This protein binds this small molecule.
Small molecule (SMILES): CC(=O)N[C@H]1[C@H](O[C@H]2[C@H](O)[C@@H](NC(C)=O)CO[C@@H]2CO)O[C@H](CO)[C@@H](O[C@@H]2O[C@H](CO[C@H]3O[C@H](CO)[C@@H](O)[C@H](O)[C@@H]3O)[C@@H](O)[C@H](O[C@H]3O[C@H](CO)[C@@H](O)[C@H](O)[C@@H]3O)[C@@H]2O)[C@@H]1O

Binding-site contacts:
Ligand atom C5 contacts residue ASN232 of chain 1.A at 3.7 Å.
Ligand atom C1 contacts residue NAG1 of chain 1.VA at 4.3 Å.
Ligand atom C2 contacts residue ASN232 of chain 1.A at 2.5 Å.
Ligand atom C5 contacts residue VAL414 of chain 1.A at 3.4 Å (hydrophobic).
Ligand atom C8 contacts residue LEU231 of chain 1.A at 3.8 Å (hydrophobic).
Ligand atom C1 contacts residue SER415 of chain 1.A at 3.8 Å.
Ligand atom C6 contacts residue NAG1 of chain 1.VA at 3.7 Å.
Ligand atom N2 contacts residue ASN232 of chain 1.A at 3.0 Å (h-bond).
Ligand atom C3 contacts residue VAL414 of chain 1.A at 3.4 Å (hydrophobic).
Ligand atom C2 contacts residue SER415 of chain 1.A at 4.5 Å.
Ligand atom C1 contacts residue ASN232 of chain 1.A at 1.4 Å.
Ligand atom C6 contacts residue GLY348 of chain 1.A at 4.3 Å.
Ligand atom O3 contacts residue CYS413 of chain 1.A at 4.0 Å.
Ligand atom O7 contacts residue ASN232 of chain 1.A at 3.6 Å (h-bond).
Ligand atom O5 contacts residue NAG1 of chain 1.VA at 3.5 Å.
Ligand atom C8 contacts residue VAL414 of chain 1.A at 4.3 Å (hydrophobic).
Ligand atom O7 contacts residue VAL414 of chain 1.A at 3.0 Å (h-bond).
Ligand atom O4 contacts residue CYS413 of chain 1.A at 4.3 Å.
Ligand atom C8 contacts residue PHE345 of chain 1.A at 4.2 Å (hydrophobic).
Ligand atom O5 contacts residue ASN232 of chain 1.A at 2.3 Å (h-bond).
Ligand atom C7 contacts residue ASN232 of chain 1.A at 3.5 Å.
Ligand atom C8 contacts residue ASN346 of chain 1.A at 3.4 Å.
Ligand atom C7 contacts residue VAL414 of chain 1.A at 4.1 Å (hydrophobic).
Ligand atom C7 contacts residue ASN346 of chain 1.A at 4.2 Å.
Ligand atom C3 contacts residue CYS413 of chain 1.A at 4.4 Å (hydrophobic).
Ligand atom N2 contacts residue SER415 of chain 1.A at 3.9 Å.
Ligand atom C4 contacts residue ASN232 of chain 1.A at 4.2 Å.
Ligand atom O4 contacts residue VAL414 of chain 1.A at 3.6 Å.
Ligand atom C4 contacts residue VAL414 of chain 1.A at 3.7 Å (hydrophobic).
Ligand atom O7 contacts residue CYS413 of chain 1.A at 3.6 Å.
Ligand atom C5 contacts residue NAG1 of chain 1.VA at 3.8 Å.
Ligand atom C2 contacts residue VAL414 of chain 1.A at 4.1 Å (hydrophobic).
Ligand atom C3 contacts residue ASN232 of chain 1.A at 3.8 Å.
Ligand atom O7 contacts residue VAL224 of chain 1.A at 4.2 Å.
Ligand atom O7 contacts residue PRO182 of chain 1.A at 4.1 Å.
Ligand atom O6 contacts residue GLU181 of chain 1.A at 3.9 Å.
Ligand atom C1 contacts residue VAL414 of chain 1.A at 3.7 Å (hydrophobic).
Ligand atom O5 contacts residue VAL414 of chain 1.A at 4.0 Å.

Sequence of chain 1.A:
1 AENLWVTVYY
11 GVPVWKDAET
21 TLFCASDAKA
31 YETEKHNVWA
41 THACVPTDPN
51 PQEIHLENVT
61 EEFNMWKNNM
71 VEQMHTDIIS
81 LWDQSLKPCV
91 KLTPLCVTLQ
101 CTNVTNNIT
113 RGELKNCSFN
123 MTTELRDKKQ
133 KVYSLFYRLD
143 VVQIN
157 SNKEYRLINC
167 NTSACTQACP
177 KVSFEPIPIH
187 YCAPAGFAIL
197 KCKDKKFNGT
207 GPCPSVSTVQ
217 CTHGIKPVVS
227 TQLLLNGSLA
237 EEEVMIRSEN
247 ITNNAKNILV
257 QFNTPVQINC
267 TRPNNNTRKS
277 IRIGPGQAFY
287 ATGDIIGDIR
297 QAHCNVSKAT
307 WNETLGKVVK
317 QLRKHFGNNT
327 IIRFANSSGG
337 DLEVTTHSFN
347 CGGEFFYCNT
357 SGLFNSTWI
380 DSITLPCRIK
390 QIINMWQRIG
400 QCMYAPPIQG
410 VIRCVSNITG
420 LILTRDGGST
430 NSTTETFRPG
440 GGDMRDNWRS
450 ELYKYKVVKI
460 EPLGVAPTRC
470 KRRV